Binding-site contacts:
Ligand atom C7 contacts residue ASN164 of chain 1.A at 3.2 Å.
Ligand atom C1 contacts residue ASN164 of chain 1.D at 4.2 Å.
Ligand atom C8 contacts residue THR166 of chain 1.A at 4.5 Å.
Ligand atom C1 contacts residue ASN164 of chain 1.A at 1.5 Å.
Ligand atom O7 contacts residue ASN164 of chain 1.A at 3.1 Å (h-bond).
Ligand atom C1 contacts residue NAG1 of chain 1.S at 4.3 Å.
Ligand atom O7 contacts residue ASN164 of chain 1.D at 4.0 Å.
Ligand atom O5 contacts residue ASN164 of chain 1.A at 2.3 Å (h-bond).
Ligand atom C6 contacts residue NAG1 of chain 1.W at 4.3 Å.
Ligand atom O7 contacts residue NAG1 of chain 1.S at 4.0 Å.
Ligand atom C4 contacts residue ASN164 of chain 1.A at 4.3 Å.
Ligand atom C3 contacts residue ASN164 of chain 1.A at 3.9 Å.
Ligand atom C7 contacts residue NAG1 of chain 1.S at 4.1 Å.
Ligand atom C2 contacts residue ASN164 of chain 1.A at 2.6 Å.
Ligand atom N2 contacts residue ASN164 of chain 1.D at 4.3 Å.
Ligand atom C2 contacts residue NAG1 of chain 1.W at 4.4 Å.
Ligand atom N2 contacts residue NAG1 of chain 1.S at 4.0 Å.
Ligand atom O5 contacts residue NAG1 of chain 1.W at 4.4 Å.
Ligand atom C5 contacts residue ASN164 of chain 1.A at 3.6 Å.
Ligand atom N2 contacts residue ASN164 of chain 1.A at 3.1 Å (h-bond).
Ligand atom C4 contacts residue NAG1 of chain 1.W at 4.4 Å.
Ligand atom C8 contacts residue ASN164 of chain 1.A at 4.0 Å.
Ligand atom C3 contacts residue NAG1 of chain 1.S at 4.3 Å.
Ligand atom O7 contacts residue THR166 of chain 1.A at 4.4 Å.
Ligand atom C8 contacts residue NAG1 of chain 1.W at 4.0 Å.
Ligand atom O6 contacts residue NAG1 of chain 1.S at 4.5 Å.
Ligand atom C5 contacts residue NAG1 of chain 1.S at 4.3 Å.

Sequence of chain 1.D:
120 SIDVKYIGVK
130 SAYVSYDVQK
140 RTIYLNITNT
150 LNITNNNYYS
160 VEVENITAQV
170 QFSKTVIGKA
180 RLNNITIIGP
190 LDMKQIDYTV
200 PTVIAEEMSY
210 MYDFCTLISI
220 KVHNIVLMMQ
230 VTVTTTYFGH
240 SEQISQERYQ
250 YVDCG

Sequence of chain 1.A:
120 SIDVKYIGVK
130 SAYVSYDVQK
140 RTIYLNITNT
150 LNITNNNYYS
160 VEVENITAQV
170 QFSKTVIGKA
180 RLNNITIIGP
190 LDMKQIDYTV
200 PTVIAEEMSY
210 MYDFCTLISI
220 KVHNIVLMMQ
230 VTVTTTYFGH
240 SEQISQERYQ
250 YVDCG

The protein below binds the small molecule below.
Small molecule (SMILES): CC(=O)N[C@@H]1[C@@H](O)[C@H](O)[C@@H](CO)O[C@H]1O